Sequence of chain 1.C:
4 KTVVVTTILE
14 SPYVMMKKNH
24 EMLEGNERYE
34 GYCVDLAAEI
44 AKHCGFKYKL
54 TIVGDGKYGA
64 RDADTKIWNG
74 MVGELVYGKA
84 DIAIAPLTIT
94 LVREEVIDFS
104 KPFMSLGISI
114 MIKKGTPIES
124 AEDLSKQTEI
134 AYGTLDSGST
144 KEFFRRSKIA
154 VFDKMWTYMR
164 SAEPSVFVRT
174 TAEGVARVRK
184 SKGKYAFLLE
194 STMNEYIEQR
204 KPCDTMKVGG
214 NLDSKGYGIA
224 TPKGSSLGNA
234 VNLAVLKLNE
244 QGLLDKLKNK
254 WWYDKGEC

A small-molecule ligand and the protein it binds are described below.
Small molecule (SMILES): Cc1onc(C(=O)O)c1CC(N)C(=O)O

Binding-site contacts:
Ligand atom N2 contacts residue TYR220 of chain 1.C at 3.4 Å.
Ligand atom N1 contacts residue GLU193 of chain 1.C at 3.4 Å (salt-bridge).
Ligand atom N2 contacts residue PRO89 of chain 1.C at 2.8 Å (h-bond).
Ligand atom C6 contacts residue GLU193 of chain 1.C at 3.5 Å.
Ligand atom O3 contacts residue GLU193 of chain 1.C at 3.4 Å (salt-bridge).
Ligand atom C7 contacts residue SER142 of chain 1.C at 3.4 Å.
Ligand atom C1 contacts residue THR143 of chain 1.C at 3.2 Å.
Ligand atom C8 contacts residue PRO89 of chain 1.C at 3.7 Å (hydrophobic).
Ligand atom C8 contacts residue TYR61 of chain 1.C at 3.2 Å (hydrophobic).
Ligand atom C8 contacts residue TYR220 of chain 1.C at 3.8 Å (hydrophobic).
Ligand atom C8 contacts residue GLU193 of chain 1.C at 3.8 Å.
Ligand atom O3 contacts residue MET196 of chain 1.C at 3.3 Å.
Ligand atom C3 contacts residue GLU193 of chain 1.C at 3.2 Å.
Ligand atom O1 contacts residue GLU193 of chain 1.C at 3.7 Å.
Ligand atom O2 contacts residue GLY141 of chain 1.C at 4.0 Å.
Ligand atom O1 contacts residue THR143 of chain 1.C at 2.6 Å (h-bond).
Ligand atom O4 contacts residue TYR61 of chain 1.C at 3.7 Å.
Ligand atom C2 contacts residue GLU193 of chain 1.C at 3.5 Å.
Ligand atom N2 contacts residue GLU193 of chain 1.C at 2.7 Å (salt-bridge).
Ligand atom O4 contacts residue PRO89 of chain 1.C at 3.6 Å.
Ligand atom C7 contacts residue ARG96 of chain 1.C at 3.3 Å.
Ligand atom C6 contacts residue SER142 of chain 1.C at 3.4 Å.
Ligand atom C7 contacts residue TYR61 of chain 1.C at 3.7 Å (hydrophobic).
Ligand atom C6 contacts residue PRO89 of chain 1.C at 3.9 Å (hydrophobic).
Ligand atom C7 contacts residue THR91 of chain 1.C at 3.6 Å.
Ligand atom O2 contacts residue THR143 of chain 1.C at 3.3 Å (h-bond).
Ligand atom O5 contacts residue SER142 of chain 1.C at 2.8 Å (h-bond).
Ligand atom O4 contacts residue THR91 of chain 1.C at 2.7 Å (h-bond).
Ligand atom O5 contacts residue TYR61 of chain 1.C at 3.4 Å.
Ligand atom O4 contacts residue ARG96 of chain 1.C at 2.8 Å (salt-bridge).
Ligand atom O2 contacts residue SER142 of chain 1.C at 3.7 Å.
Ligand atom O1 contacts residue LEU192 of chain 1.C at 3.6 Å.
Ligand atom C5 contacts residue TYR61 of chain 1.C at 3.7 Å (hydrophobic).
Ligand atom C4 contacts residue GLU193 of chain 1.C at 3.3 Å.
Ligand atom N2 contacts residue THR91 of chain 1.C at 2.7 Å (h-bond).
Ligand atom O5 contacts residue ARG96 of chain 1.C at 2.8 Å (salt-bridge).
Ligand atom O5 contacts residue GLY141 of chain 1.C at 3.1 Å.
Ligand atom C5 contacts residue GLU193 of chain 1.C at 4.0 Å.
Ligand atom O4 contacts residue LEU90 of chain 1.C at 3.5 Å.
Ligand atom C6 contacts residue THR91 of chain 1.C at 3.3 Å.